This protein binds this small molecule.
Small molecule (SMILES): CC(=O)N[C@@H]1[C@@H](O)[C@H](O)[C@@H](CO)O[C@H]1O

Sequence of chain 3.H:
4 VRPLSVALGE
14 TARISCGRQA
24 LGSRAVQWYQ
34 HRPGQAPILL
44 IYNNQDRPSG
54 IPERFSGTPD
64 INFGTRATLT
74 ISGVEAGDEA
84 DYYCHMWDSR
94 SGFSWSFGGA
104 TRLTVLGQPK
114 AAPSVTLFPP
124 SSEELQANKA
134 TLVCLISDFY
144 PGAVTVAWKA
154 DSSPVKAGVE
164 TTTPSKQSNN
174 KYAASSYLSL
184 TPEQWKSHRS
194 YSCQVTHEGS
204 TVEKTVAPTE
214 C

Sequence of chain 3.F:
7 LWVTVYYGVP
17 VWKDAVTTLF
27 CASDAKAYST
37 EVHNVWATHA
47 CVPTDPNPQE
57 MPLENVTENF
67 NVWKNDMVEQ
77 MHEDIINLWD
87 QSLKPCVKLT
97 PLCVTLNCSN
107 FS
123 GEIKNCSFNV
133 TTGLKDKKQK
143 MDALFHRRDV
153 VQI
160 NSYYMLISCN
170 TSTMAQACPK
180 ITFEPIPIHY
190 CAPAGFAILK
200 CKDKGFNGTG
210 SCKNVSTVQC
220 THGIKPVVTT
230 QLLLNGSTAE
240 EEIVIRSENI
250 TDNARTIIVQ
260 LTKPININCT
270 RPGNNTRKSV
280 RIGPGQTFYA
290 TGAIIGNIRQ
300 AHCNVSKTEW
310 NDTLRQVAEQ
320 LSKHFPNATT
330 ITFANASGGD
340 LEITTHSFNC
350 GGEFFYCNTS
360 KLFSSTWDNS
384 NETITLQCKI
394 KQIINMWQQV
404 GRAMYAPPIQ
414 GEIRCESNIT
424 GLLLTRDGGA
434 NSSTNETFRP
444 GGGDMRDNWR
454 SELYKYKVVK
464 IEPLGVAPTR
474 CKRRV

Binding-site contacts:
Ligand atom C1 contacts residue ILE294 of chain 3.F at 4.5 Å (hydrophobic).
Ligand atom O5 contacts residue ILE294 of chain 3.F at 3.5 Å.
Ligand atom C7 contacts residue GLU415 of chain 3.F at 4.3 Å.
Ligand atom C4 contacts residue ASN273 of chain 3.F at 4.2 Å.
Ligand atom C2 contacts residue ASN273 of chain 3.F at 2.4 Å.
Ligand atom O6 contacts residue ILE294 of chain 3.F at 4.2 Å.
Ligand atom O5 contacts residue PHE66 of chain 3.H at 4.5 Å.
Ligand atom C5 contacts residue ASN273 of chain 3.F at 3.7 Å.
Ligand atom O3 contacts residue ASN65 of chain 3.H at 3.8 Å.
Ligand atom C8 contacts residue ASN273 of chain 3.F at 4.4 Å.
Ligand atom C7 contacts residue ASN273 of chain 3.F at 3.2 Å.
Ligand atom C4 contacts residue PHE66 of chain 3.H at 4.4 Å (hydrophobic).
Ligand atom O7 contacts residue GLU415 of chain 3.F at 3.9 Å.
Ligand atom C1 contacts residue ASN273 of chain 3.F at 1.4 Å.
Ligand atom C8 contacts residue GLU415 of chain 3.F at 3.6 Å.
Ligand atom C5 contacts residue ILE294 of chain 3.F at 4.1 Å (hydrophobic).
Ligand atom O7 contacts residue ASN273 of chain 3.F at 3.0 Å (h-bond).
Ligand atom C6 contacts residue ILE294 of chain 3.F at 3.7 Å (hydrophobic).
Ligand atom C6 contacts residue PHE66 of chain 3.H at 4.5 Å (hydrophobic).
Ligand atom C3 contacts residue ASN273 of chain 3.F at 3.8 Å.
Ligand atom N2 contacts residue ASN273 of chain 3.F at 2.9 Å (h-bond).
Ligand atom O5 contacts residue ASN273 of chain 3.F at 2.4 Å (h-bond).
Ligand atom O6 contacts residue PHE66 of chain 3.H at 3.2 Å.